This protein binds this small molecule.
Small molecule (SMILES): NCC(=O)O

Binding-site contacts:
Ligand atom OXT contacts residue THR126 of chain 1.A at 2.8 Å (h-bond).
Ligand atom O contacts residue THR126 of chain 1.A at 4.5 Å.
Ligand atom OXT contacts residue PHE92 of chain 1.A at 3.5 Å.
Ligand atom O contacts residue PHE92 of chain 1.A at 3.1 Å.
Ligand atom C contacts residue PRO124 of chain 1.A at 4.2 Å (hydrophobic).
Ligand atom O contacts residue ARG131 of chain 1.A at 2.6 Å (salt-bridge).
Ligand atom N contacts residue ASP224 of chain 1.A at 2.7 Å (salt-bridge).
Ligand atom N contacts residue PRO124 of chain 1.A at 3.0 Å (h-bond).
Ligand atom O contacts residue SER180 of chain 1.A at 2.7 Å (h-bond).
Ligand atom C contacts residue PHE92 of chain 1.A at 3.3 Å (hydrophobic).
Ligand atom OXT contacts residue LEU125 of chain 1.A at 3.6 Å.
Ligand atom N contacts residue PHE92 of chain 1.A at 4.2 Å.
Ligand atom CA contacts residue THR126 of chain 1.A at 3.4 Å.
Ligand atom CA contacts residue TRP223 of chain 1.A at 3.9 Å (hydrophobic).
Ligand atom CA contacts residue SER180 of chain 1.A at 3.3 Å.
Ligand atom CA contacts residue ASP224 of chain 1.A at 3.3 Å.
Ligand atom C contacts residue ARG131 of chain 1.A at 3.4 Å.
Ligand atom N contacts residue LEU125 of chain 1.A at 4.5 Å.
Ligand atom OXT contacts residue PRO124 of chain 1.A at 3.8 Å.
Ligand atom C contacts residue SER180 of chain 1.A at 3.1 Å.
Ligand atom C contacts residue THR126 of chain 1.A at 3.5 Å.
Ligand atom N contacts residue SER180 of chain 1.A at 3.6 Å.
Ligand atom CA contacts residue PHE92 of chain 1.A at 3.5 Å (hydrophobic).
Ligand atom OXT contacts residue ARG131 of chain 1.A at 2.5 Å (salt-bridge).
Ligand atom O contacts residue SER179 of chain 1.A at 3.6 Å.
Ligand atom N contacts residue THR126 of chain 1.A at 2.4 Å (h-bond).
Ligand atom OXT contacts residue SER180 of chain 1.A at 3.7 Å.
Ligand atom CA contacts residue PRO124 of chain 1.A at 3.7 Å (hydrophobic).
Ligand atom N contacts residue PHE250 of chain 1.A at 3.6 Å.

Sequence of chain 1.A:
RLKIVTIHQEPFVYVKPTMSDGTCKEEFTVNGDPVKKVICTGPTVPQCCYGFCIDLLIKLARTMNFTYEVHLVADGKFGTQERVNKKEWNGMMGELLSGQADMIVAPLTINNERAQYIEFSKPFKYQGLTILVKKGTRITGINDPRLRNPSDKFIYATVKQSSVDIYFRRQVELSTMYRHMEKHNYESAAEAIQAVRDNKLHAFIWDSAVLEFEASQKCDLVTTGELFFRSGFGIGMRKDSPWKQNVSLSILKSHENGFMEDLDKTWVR